Sequence of chain 2.A:
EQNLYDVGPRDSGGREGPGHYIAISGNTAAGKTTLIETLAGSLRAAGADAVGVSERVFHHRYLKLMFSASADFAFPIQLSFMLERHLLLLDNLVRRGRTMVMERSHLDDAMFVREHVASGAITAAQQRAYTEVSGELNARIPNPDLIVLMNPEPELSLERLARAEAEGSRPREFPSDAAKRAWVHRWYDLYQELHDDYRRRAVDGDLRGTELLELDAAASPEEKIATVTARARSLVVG

A small-molecule ligand and the protein it binds are described below.
Small molecule (SMILES): Nc1ccn([C@@H]2O[C@H](CO)[C@@H](O)[C@H]2O)c(=O)n1

Binding-site contacts:
Ligand atom C5' contacts residue GLU182 of chain 2.A at 3.5 Å.
Ligand atom O5' contacts residue ARG179 of chain 2.A at 3.7 Å.
Ligand atom N3 contacts residue PHE90 of chain 2.A at 3.7 Å.
Ligand atom O2 contacts residue MET75 of chain 2.A at 3.3 Å.
Ligand atom C5 contacts residue GLU64 of chain 2.A at 3.5 Å.
Ligand atom O2 contacts residue TRP196 of chain 2.A at 3.8 Å.
Ligand atom O4' contacts residue PHE90 of chain 2.A at 3.6 Å.
Ligand atom N1 contacts residue PHE121 of chain 2.A at 3.7 Å.
Ligand atom O2' contacts residue PHE121 of chain 2.A at 3.4 Å.
Ligand atom N3 contacts residue GLN87 of chain 2.A at 3.0 Å (h-bond).
Ligand atom C4 contacts residue PHE121 of chain 2.A at 3.5 Å (hydrophobic).
Ligand atom O2 contacts residue GLN87 of chain 2.A at 3.7 Å.
Ligand atom O5' contacts residue HIS68 of chain 2.A at 3.6 Å.
Ligand atom O2' contacts residue ARG113 of chain 2.A at 3.9 Å.
Ligand atom C6 contacts residue PHE121 of chain 2.A at 4.0 Å (hydrophobic).
Ligand atom O2 contacts residue PHE121 of chain 2.A at 3.8 Å.
Ligand atom C2 contacts residue PHE121 of chain 2.A at 3.5 Å (hydrophobic).
Ligand atom C4 contacts residue PHE90 of chain 2.A at 3.7 Å (hydrophobic).
Ligand atom C4 contacts residue GLN87 of chain 2.A at 3.8 Å.
Ligand atom N1 contacts residue PHE90 of chain 2.A at 3.8 Å.
Ligand atom C4' contacts residue GLU182 of chain 2.A at 3.8 Å.
Ligand atom C4 contacts residue ASP118 of chain 2.A at 3.8 Å.
Ligand atom O2 contacts residue PHE76 of chain 2.A at 3.8 Å.
Ligand atom C2 contacts residue PHE90 of chain 2.A at 3.8 Å (hydrophobic).
Ligand atom N4 contacts residue PHE121 of chain 2.A at 3.8 Å.
Ligand atom O3' contacts residue TRP196 of chain 2.A at 3.2 Å.
Ligand atom O5' contacts residue GLU182 of chain 2.A at 2.5 Å (salt-bridge).
Ligand atom N4 contacts residue ASP118 of chain 2.A at 2.8 Å (salt-bridge).
Ligand atom N4 contacts residue GLN87 of chain 2.A at 3.1 Å (h-bond).
Ligand atom C5' contacts residue HIS68 of chain 2.A at 3.4 Å.
Ligand atom C2' contacts residue ARG113 of chain 2.A at 3.7 Å.
Ligand atom O5' contacts residue ARG65 of chain 2.A at 3.7 Å.
Ligand atom N4 contacts residue PHE90 of chain 2.A at 3.6 Å.
Ligand atom O2' contacts residue TRP196 of chain 2.A at 3.2 Å.
Ligand atom C5 contacts residue ARG113 of chain 2.A at 3.7 Å.
Ligand atom C6 contacts residue ARG113 of chain 2.A at 3.7 Å.
Ligand atom C6 contacts residue GLU64 of chain 2.A at 3.5 Å.
Ligand atom C6 contacts residue PHE90 of chain 2.A at 3.8 Å (hydrophobic).
Ligand atom C5 contacts residue PHE90 of chain 2.A at 3.7 Å (hydrophobic).
Ligand atom N3 contacts residue PHE121 of chain 2.A at 3.4 Å.